This protein binds this small molecule.
Small molecule (SMILES): CC(=O)N[C@@H]1[C@@H](O)[C@H](O)[C@@H](CO)O[C@H]1O

Sequence of chain 1.C:
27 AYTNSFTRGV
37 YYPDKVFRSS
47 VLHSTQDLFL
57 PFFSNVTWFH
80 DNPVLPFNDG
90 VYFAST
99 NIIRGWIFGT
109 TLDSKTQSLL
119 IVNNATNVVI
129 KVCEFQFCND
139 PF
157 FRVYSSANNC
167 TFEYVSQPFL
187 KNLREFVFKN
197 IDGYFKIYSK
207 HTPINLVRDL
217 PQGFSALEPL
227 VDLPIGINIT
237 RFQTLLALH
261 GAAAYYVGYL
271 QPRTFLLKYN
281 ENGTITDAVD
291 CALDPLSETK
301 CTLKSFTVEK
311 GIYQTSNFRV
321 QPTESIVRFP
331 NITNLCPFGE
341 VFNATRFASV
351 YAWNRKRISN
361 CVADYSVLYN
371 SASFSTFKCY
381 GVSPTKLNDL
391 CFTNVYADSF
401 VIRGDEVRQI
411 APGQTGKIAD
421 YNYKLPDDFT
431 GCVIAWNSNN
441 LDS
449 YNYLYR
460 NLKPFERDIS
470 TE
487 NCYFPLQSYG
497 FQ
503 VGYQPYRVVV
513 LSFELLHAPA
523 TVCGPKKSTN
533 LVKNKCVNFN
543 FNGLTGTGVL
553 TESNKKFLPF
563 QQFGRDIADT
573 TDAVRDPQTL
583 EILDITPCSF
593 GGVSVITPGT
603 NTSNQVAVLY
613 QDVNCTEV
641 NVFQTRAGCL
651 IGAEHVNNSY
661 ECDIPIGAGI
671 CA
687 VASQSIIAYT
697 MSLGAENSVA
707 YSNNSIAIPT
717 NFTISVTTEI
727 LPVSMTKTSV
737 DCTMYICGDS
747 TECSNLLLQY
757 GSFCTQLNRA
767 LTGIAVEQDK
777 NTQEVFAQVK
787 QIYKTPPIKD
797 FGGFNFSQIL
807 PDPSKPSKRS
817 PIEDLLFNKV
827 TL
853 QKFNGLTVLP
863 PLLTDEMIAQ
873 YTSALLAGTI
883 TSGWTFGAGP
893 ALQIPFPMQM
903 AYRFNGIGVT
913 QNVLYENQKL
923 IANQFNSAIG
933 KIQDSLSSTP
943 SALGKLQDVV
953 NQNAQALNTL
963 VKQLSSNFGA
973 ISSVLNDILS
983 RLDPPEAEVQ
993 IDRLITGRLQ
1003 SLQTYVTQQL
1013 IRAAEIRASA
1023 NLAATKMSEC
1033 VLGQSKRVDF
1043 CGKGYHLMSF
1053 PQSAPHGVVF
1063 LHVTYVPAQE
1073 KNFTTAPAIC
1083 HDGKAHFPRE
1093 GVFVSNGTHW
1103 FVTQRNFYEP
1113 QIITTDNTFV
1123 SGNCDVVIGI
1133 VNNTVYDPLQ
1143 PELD

Binding-site contacts:
Ligand atom O5 contacts residue ASN616 of chain 1.C at 2.5 Å (h-bond).
Ligand atom C5 contacts residue ASN616 of chain 1.C at 3.8 Å.
Ligand atom C1 contacts residue ASN616 of chain 1.C at 1.4 Å.
Ligand atom C7 contacts residue ASN616 of chain 1.C at 3.1 Å.
Ligand atom C2 contacts residue ASN616 of chain 1.C at 2.4 Å.
Ligand atom N2 contacts residue ASN616 of chain 1.C at 2.8 Å (h-bond).
Ligand atom O7 contacts residue ASN616 of chain 1.C at 3.1 Å (h-bond).
Ligand atom C8 contacts residue GLN644 of chain 1.C at 4.5 Å.
Ligand atom O6 contacts residue ASN616 of chain 1.C at 4.1 Å.
Ligand atom C8 contacts residue ASN616 of chain 1.C at 4.1 Å.
Ligand atom C4 contacts residue ASN616 of chain 1.C at 4.3 Å.
Ligand atom C3 contacts residue ASN616 of chain 1.C at 3.7 Å.